Sequence of chain 1.A:
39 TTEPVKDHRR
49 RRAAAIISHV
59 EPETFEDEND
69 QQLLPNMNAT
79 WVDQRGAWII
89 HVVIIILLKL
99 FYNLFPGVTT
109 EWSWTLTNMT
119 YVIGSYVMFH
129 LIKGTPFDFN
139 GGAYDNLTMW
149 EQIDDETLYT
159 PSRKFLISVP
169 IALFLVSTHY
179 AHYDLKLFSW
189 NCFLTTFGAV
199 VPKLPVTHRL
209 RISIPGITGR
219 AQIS

A small-molecule ligand and the protein it binds are described below.
Small molecule (SMILES): CC(C)[C@@H](C)/C=C/[C@@H](C)[C@H]1CC[C@H]2C3=CC=C4C[C@@H](O)CC[C@]4(C)[C@H]3CC[C@]12C

Binding-site contacts:
Ligand atom C1 contacts residue VAL204 of chain 1.A at 4.3 Å (hydrophobic).
Ligand atom C26 contacts residue PHE195 of chain 1.A at 3.6 Å (hydrophobic).
Ligand atom C11 contacts residue LEU208 of chain 1.A at 4.2 Å (hydrophobic).
Ligand atom C19 contacts residue LEU208 of chain 1.A at 4.0 Å (hydrophobic).
Ligand atom C24 contacts residue PHE195 of chain 1.A at 4.0 Å (hydrophobic).
Ligand atom C23 contacts residue PHE195 of chain 1.A at 4.0 Å (hydrophobic).
Ligand atom C22 contacts residue PHE195 of chain 1.A at 4.1 Å (hydrophobic).